Binding-site contacts:
Ligand atom CBB contacts residue MN1 of chain 6.D at 4.1 Å.
Ligand atom OAH contacts residue MN1 of chain 6.E at 3.4 Å.
Ligand atom CBD contacts residue MN1 of chain 6.D at 3.2 Å.
Ligand atom CAU contacts residue MN1 of chain 6.E at 3.0 Å.
Ligand atom NAP contacts residue PHE106 of chain 6.A at 4.0 Å.
Ligand atom CAW contacts residue PHE106 of chain 6.A at 3.5 Å (hydrophobic).
Ligand atom CAB contacts residue TYR131 of chain 6.A at 3.5 Å (hydrophobic).
Ligand atom CAZ contacts residue GLU120 of chain 6.A at 3.5 Å.
Ligand atom OAH contacts residue GLU120 of chain 6.A at 3.0 Å (salt-bridge).
Ligand atom CAZ contacts residue ASP109 of chain 6.A at 4.0 Å.
Ligand atom CAU contacts residue GLU120 of chain 6.A at 3.6 Å.
Ligand atom OAH contacts residue ILE121 of chain 6.A at 3.8 Å.
Ligand atom NAR contacts residue MN1 of chain 6.E at 3.9 Å.
Ligand atom OAG contacts residue ILE121 of chain 6.A at 3.9 Å.
Ligand atom CAA contacts residue PHE106 of chain 6.A at 3.7 Å (hydrophobic).
Ligand atom OAE contacts residue GLU120 of chain 6.A at 3.4 Å (salt-bridge).
Ligand atom OAE contacts residue ASP109 of chain 6.A at 3.0 Å (salt-bridge).
Ligand atom CAZ contacts residue HIS61 of chain 6.A at 3.8 Å.
Ligand atom CBB contacts residue GLU120 of chain 6.A at 3.8 Å.
Ligand atom OAE contacts residue GLU81 of chain 6.A at 3.6 Å.
Ligand atom OAH contacts residue ASP109 of chain 6.A at 2.9 Å (salt-bridge).
Ligand atom CAU contacts residue LEU107 of chain 6.A at 3.2 Å (hydrophobic).
Ligand atom OAG contacts residue MN1 of chain 6.D at 2.8 Å.
Ligand atom NAO contacts residue PHE106 of chain 6.A at 3.7 Å.
Ligand atom OAG contacts residue HIS61 of chain 6.A at 3.4 Å (h-bond).
Ligand atom CBD contacts residue HIS61 of chain 6.A at 4.0 Å.
Ligand atom CAZ contacts residue MN1 of chain 6.E at 4.1 Å.
Ligand atom OAE contacts residue MN1 of chain 6.E at 1.9 Å.
Ligand atom CBA contacts residue PHE106 of chain 6.A at 4.0 Å (hydrophobic).
Ligand atom CAA contacts residue LEU107 of chain 6.A at 3.7 Å (hydrophobic).
Ligand atom OAH contacts residue HIS61 of chain 6.A at 3.0 Å (h-bond).
Ligand atom OAE contacts residue LEU107 of chain 6.A at 2.9 Å (h-bond).
Ligand atom NAR contacts residue LEU107 of chain 6.A at 3.1 Å (h-bond).
Ligand atom CAZ contacts residue MN1 of chain 6.D at 2.9 Å.
Ligand atom OAH contacts residue MN1 of chain 6.D at 1.8 Å.
Ligand atom OAE contacts residue PRO108 of chain 6.A at 3.8 Å.
Ligand atom OAG contacts residue TYR131 of chain 6.A at 3.9 Å.
Ligand atom CBB contacts residue MN1 of chain 6.E at 4.0 Å.
Ligand atom OAT contacts residue PHE106 of chain 6.A at 3.7 Å.
Ligand atom CAU contacts residue ASP109 of chain 6.A at 4.0 Å.

A small-molecule ligand and the protein it binds are described below.
Small molecule (SMILES): Cc1nnc(C(=O)NC(C)(C)c2nc(C(=O)NCc3ccc(F)cc3)c(O)c(=O)n2C)o1

Sequence of chain 6.A:
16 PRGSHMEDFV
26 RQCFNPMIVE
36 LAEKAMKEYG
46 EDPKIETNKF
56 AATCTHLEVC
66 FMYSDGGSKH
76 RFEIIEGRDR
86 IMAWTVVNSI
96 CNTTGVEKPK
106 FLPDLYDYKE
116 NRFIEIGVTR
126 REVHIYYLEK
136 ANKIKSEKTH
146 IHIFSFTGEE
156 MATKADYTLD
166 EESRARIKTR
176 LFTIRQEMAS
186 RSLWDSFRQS